Binding-site contacts:
Ligand atom C12 contacts residue GLY174 of chain 1.A at 3.8 Å.
Ligand atom C10 contacts residue PRO242 of chain 1.A at 4.3 Å (hydrophobic).
Ligand atom C12 contacts residue THR172 of chain 1.A at 3.9 Å.
Ligand atom C4 contacts residue HIS175 of chain 1.A at 4.2 Å.
Ligand atom C1 contacts residue GLY174 of chain 1.A at 3.2 Å.
Ligand atom O2 contacts residue TYR154 of chain 1.A at 2.8 Å (h-bond).
Ligand atom C3 contacts residue THR172 of chain 1.A at 3.4 Å.
Ligand atom C10 contacts residue ARG152 of chain 1.A at 4.1 Å.
Ligand atom CL contacts residue VAL247 of chain 1.A at 3.4 Å.
Ligand atom C5 contacts residue VAL247 of chain 1.A at 4.3 Å (hydrophobic).
Ligand atom C6 contacts residue MET362 of chain 1.A at 3.9 Å (hydrophobic).
Ligand atom C4 contacts residue VAL247 of chain 1.A at 3.7 Å (hydrophobic).
Ligand atom C11 contacts residue ARG152 of chain 1.A at 4.0 Å.
Ligand atom C6 contacts residue GLY174 of chain 1.A at 3.4 Å.
Ligand atom CL contacts residue VAL360 of chain 1.A at 3.8 Å.
Ligand atom C13 contacts residue TYR154 of chain 1.A at 3.6 Å (hydrophobic).
Ligand atom C4 contacts residue GLY174 of chain 1.A at 3.7 Å.
Ligand atom C11 contacts residue GLY174 of chain 1.A at 4.1 Å.
Ligand atom C5 contacts residue GLY174 of chain 1.A at 3.6 Å.
Ligand atom C13 contacts residue ARG152 of chain 1.A at 3.8 Å.
Ligand atom C3 contacts residue VAL247 of chain 1.A at 4.1 Å (hydrophobic).
Ligand atom C7 contacts residue GLY174 of chain 1.A at 4.2 Å.
Ligand atom O1 contacts residue TYR154 of chain 1.A at 3.8 Å.
Ligand atom C4 contacts residue THR172 of chain 1.A at 4.3 Å.
Ligand atom C2 contacts residue THR172 of chain 1.A at 4.3 Å.
Ligand atom C4 contacts residue MET362 of chain 1.A at 4.2 Å (hydrophobic).
Ligand atom C3 contacts residue GLY174 of chain 1.A at 3.6 Å.
Ligand atom C12 contacts residue PRO242 of chain 1.A at 3.7 Å (hydrophobic).
Ligand atom C9 contacts residue ARG152 of chain 1.A at 4.0 Å.
Ligand atom C11 contacts residue PRO242 of chain 1.A at 3.8 Å (hydrophobic).
Ligand atom CL contacts residue LEU177 of chain 1.A at 3.6 Å.
Ligand atom N contacts residue GLY174 of chain 1.A at 3.8 Å.
Ligand atom CL contacts residue MET362 of chain 1.A at 4.3 Å.
Ligand atom C11 contacts residue LEU155 of chain 1.A at 3.9 Å (hydrophobic).
Ligand atom CL contacts residue ARG176 of chain 1.A at 3.5 Å.
Ligand atom C2 contacts residue GLY174 of chain 1.A at 3.3 Å.
Ligand atom C8 contacts residue GLY174 of chain 1.A at 3.6 Å.
Ligand atom CL contacts residue HIS175 of chain 1.A at 3.8 Å.
Ligand atom O1 contacts residue ARG152 of chain 1.A at 3.0 Å (salt-bridge).
Ligand atom C5 contacts residue MET362 of chain 1.A at 3.2 Å (hydrophobic).

Sequence of chain 1.A:
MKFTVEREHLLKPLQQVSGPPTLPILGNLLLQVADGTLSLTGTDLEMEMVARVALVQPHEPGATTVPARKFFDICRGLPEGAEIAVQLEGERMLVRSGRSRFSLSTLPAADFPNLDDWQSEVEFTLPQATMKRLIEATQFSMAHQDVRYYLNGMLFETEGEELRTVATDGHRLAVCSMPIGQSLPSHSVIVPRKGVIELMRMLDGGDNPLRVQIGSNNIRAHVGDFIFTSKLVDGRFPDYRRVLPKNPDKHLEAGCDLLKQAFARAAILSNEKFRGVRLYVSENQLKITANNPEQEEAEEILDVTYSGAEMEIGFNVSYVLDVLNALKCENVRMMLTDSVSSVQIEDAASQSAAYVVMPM

The small molecule below binds the protein below.
Small molecule (SMILES): O=C(O)[C@@H]1CCc2c([nH]c3ccc(Cl)cc23)C1